The protein below binds the small molecule below.
Small molecule (SMILES): O=c1[nH]cc(F)c(=O)[nH]1

Binding-site contacts:
Ligand atom C4 contacts residue PHE162 of chain 1.F at 3.9 Å (hydrophobic).
Ligand atom F5 contacts residue ILE220 of chain 1.F at 3.2 Å.
Ligand atom F5 contacts residue GLY96 of chain 1.F at 3.6 Å.
Ligand atom O2 contacts residue TYR195 of chain 1.F at 3.8 Å.
Ligand atom C4 contacts residue GLY96 of chain 1.F at 3.5 Å.
Ligand atom C5 contacts residue ILE220 of chain 1.F at 4.1 Å (hydrophobic).
Ligand atom O2 contacts residue MET197 of chain 1.F at 3.4 Å.
Ligand atom O4 contacts residue VAL221 of chain 1.F at 3.7 Å.
Ligand atom O2 contacts residue GLN166 of chain 1.F at 2.8 Å (h-bond).
Ligand atom C2 contacts residue GLN166 of chain 1.F at 3.6 Å.
Ligand atom F5 contacts residue VAL221 of chain 1.F at 3.3 Å.
Ligand atom O2 contacts residue GOL1 of chain 1.X at 3.2 Å.
Ligand atom O2 contacts residue PHE162 of chain 1.F at 4.1 Å.
Ligand atom O4 contacts residue GLY96 of chain 1.F at 3.5 Å.
Ligand atom N3 contacts residue TYR195 of chain 1.F at 3.7 Å.
Ligand atom N3 contacts residue GLY96 of chain 1.F at 4.1 Å.
Ligand atom C6 contacts residue THR94 of chain 1.F at 4.0 Å.
Ligand atom C4 contacts residue ARG168 of chain 1.F at 3.6 Å.
Ligand atom N3 contacts residue GLN166 of chain 1.F at 2.7 Å (h-bond).
Ligand atom C6 contacts residue GOL1 of chain 1.X at 3.4 Å.
Ligand atom C6 contacts residue ILE220 of chain 1.F at 4.0 Å (hydrophobic).
Ligand atom N1 contacts residue THR94 of chain 1.F at 3.9 Å.
Ligand atom C2 contacts residue GOL1 of chain 1.X at 3.6 Å.
Ligand atom C2 contacts residue PHE162 of chain 1.F at 3.9 Å (hydrophobic).
Ligand atom C5 contacts residue GLY96 of chain 1.F at 3.4 Å.
Ligand atom F5 contacts residue PRO229 of chain 1.F at 3.6 Å.
Ligand atom C6 contacts residue THR95 of chain 1.F at 3.7 Å.
Ligand atom N3 contacts residue ARG168 of chain 1.F at 4.1 Å.
Ligand atom N1 contacts residue GOL1 of chain 1.X at 3.0 Å (h-bond).
Ligand atom N1 contacts residue PHE162 of chain 1.F at 4.1 Å.
Ligand atom C5 contacts residue THR95 of chain 1.F at 3.6 Å.
Ligand atom O4 contacts residue ARG168 of chain 1.F at 2.8 Å (salt-bridge).
Ligand atom C6 contacts residue GLY96 of chain 1.F at 4.0 Å.
Ligand atom O4 contacts residue GLN166 of chain 1.F at 3.7 Å.
Ligand atom C4 contacts residue GLN166 of chain 1.F at 3.7 Å.
Ligand atom C2 contacts residue TYR195 of chain 1.F at 3.6 Å (hydrophobic).
Ligand atom C2 contacts residue GLU196 of chain 1.F at 4.0 Å.
Ligand atom O2 contacts residue GLU196 of chain 1.F at 3.4 Å.
Ligand atom F5 contacts residue THR95 of chain 1.F at 3.5 Å.
Ligand atom N3 contacts residue PHE162 of chain 1.F at 3.8 Å.

Sequence of chain 1.F:
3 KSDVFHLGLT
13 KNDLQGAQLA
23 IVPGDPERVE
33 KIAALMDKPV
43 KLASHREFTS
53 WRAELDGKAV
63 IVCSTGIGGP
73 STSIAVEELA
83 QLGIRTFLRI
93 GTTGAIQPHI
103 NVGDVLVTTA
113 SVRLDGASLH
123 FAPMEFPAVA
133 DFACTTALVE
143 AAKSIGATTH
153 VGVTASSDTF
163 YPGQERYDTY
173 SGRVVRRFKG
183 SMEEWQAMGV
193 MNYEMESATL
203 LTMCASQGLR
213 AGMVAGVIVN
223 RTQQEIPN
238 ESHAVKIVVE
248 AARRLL